Sequence of chain 1.I:
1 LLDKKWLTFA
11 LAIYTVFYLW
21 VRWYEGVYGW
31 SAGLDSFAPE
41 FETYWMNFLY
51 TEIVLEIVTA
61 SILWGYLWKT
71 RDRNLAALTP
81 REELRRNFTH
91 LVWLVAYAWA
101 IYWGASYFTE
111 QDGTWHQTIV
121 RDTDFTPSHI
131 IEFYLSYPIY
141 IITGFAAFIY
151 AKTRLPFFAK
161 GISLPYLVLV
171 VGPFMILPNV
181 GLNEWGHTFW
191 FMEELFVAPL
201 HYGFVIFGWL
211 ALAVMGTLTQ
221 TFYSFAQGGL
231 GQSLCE

The small molecule below binds the protein below.
Small molecule (SMILES): OCCCC(F)(F)F

Sequence of chain 1.B:
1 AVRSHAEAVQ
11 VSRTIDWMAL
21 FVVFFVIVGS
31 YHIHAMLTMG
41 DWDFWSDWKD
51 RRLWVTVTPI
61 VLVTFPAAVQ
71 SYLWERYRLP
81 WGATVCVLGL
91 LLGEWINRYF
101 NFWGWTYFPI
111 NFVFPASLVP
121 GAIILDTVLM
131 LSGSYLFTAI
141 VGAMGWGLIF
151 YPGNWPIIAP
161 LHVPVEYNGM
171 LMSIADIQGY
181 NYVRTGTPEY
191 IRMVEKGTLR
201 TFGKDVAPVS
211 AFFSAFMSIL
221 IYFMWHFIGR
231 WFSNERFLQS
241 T

Binding-site contacts:
Ligand atom O1 contacts residue HIS201 of chain 1.I at 3.7 Å.
Ligand atom F1 contacts residue GLU194 of chain 1.I at 1.8 Å.
Ligand atom F3 contacts residue GLU194 of chain 1.I at 3.8 Å.
Ligand atom F2 contacts residue HIS116 of chain 1.I at 2.9 Å.
Ligand atom C3 contacts residue PHE196 of chain 1.I at 3.7 Å (hydrophobic).
Ligand atom F2 contacts residue GLU194 of chain 1.I at 3.3 Å.
Ligand atom F2 contacts residue HIS187 of chain 1.I at 4.1 Å.
Ligand atom O1 contacts residue CU1 of chain 1.NB at 2.1 Å.
Ligand atom C3 contacts residue CU1 of chain 1.NB at 3.7 Å.
Ligand atom C4 contacts residue CU1 of chain 1.NB at 3.1 Å.
Ligand atom F3 contacts residue ARG200 of chain 1.B at 3.0 Å.
Ligand atom O1 contacts residue HIS187 of chain 1.I at 2.9 Å (h-bond).
Ligand atom F3 contacts residue CU1 of chain 1.NB at 4.1 Å.
Ligand atom C4 contacts residue HIS116 of chain 1.I at 3.0 Å.
Ligand atom F2 contacts residue ARG200 of chain 1.B at 3.9 Å.
Ligand atom C1 contacts residue HIS187 of chain 1.I at 3.3 Å.
Ligand atom F1 contacts residue GLU193 of chain 1.I at 3.4 Å.
Ligand atom F1 contacts residue HIS187 of chain 1.I at 4.0 Å.
Ligand atom F1 contacts residue ARG121 of chain 1.I at 3.1 Å.
Ligand atom O1 contacts residue PHE196 of chain 1.I at 3.8 Å.
Ligand atom F2 contacts residue ARG121 of chain 1.I at 1.8 Å.
Ligand atom O1 contacts residue ASN183 of chain 1.I at 3.0 Å (h-bond).
Ligand atom O1 contacts residue HIS116 of chain 1.I at 3.9 Å.
Ligand atom C4 contacts residue ASP112 of chain 1.I at 3.3 Å.
Ligand atom C4 contacts residue HIS187 of chain 1.I at 3.1 Å.
Ligand atom C1 contacts residue ARG121 of chain 1.I at 2.8 Å.
Ligand atom C1 contacts residue HIS116 of chain 1.I at 4.0 Å.
Ligand atom C2 contacts residue LEU195 of chain 1.I at 3.7 Å (hydrophobic).
Ligand atom O1 contacts residue ASP112 of chain 1.I at 3.1 Å (salt-bridge).
Ligand atom F1 contacts residue ARG200 of chain 1.B at 3.6 Å.
Ligand atom C1 contacts residue ARG200 of chain 1.B at 3.8 Å.
Ligand atom C2 contacts residue HIS201 of chain 1.I at 4.0 Å.
Ligand atom C2 contacts residue HIS187 of chain 1.I at 3.6 Å.
Ligand atom C1 contacts residue GLU194 of chain 1.I at 3.1 Å.
Ligand atom F3 contacts residue HIS187 of chain 1.I at 2.1 Å.
Ligand atom F3 contacts residue ARG121 of chain 1.I at 2.9 Å.
Ligand atom C3 contacts residue HIS187 of chain 1.I at 3.7 Å.
Ligand atom F1 contacts residue LEU195 of chain 1.I at 3.4 Å.
Ligand atom C2 contacts residue GLU194 of chain 1.I at 3.0 Å.
Ligand atom C3 contacts residue HIS116 of chain 1.I at 3.6 Å.